This small molecule binds to this protein.
Small molecule (SMILES): CC(=O)N[C@H]1[C@H](O[C@H]2[C@H](O)[C@@H](NC(C)=O)CO[C@@H]2CO)O[C@H](CO)[C@@H](O[C@@H]2O[C@H](CO)[C@@H](O)[C@H](O)[C@@H]2O)[C@@H]1O

Binding-site contacts:
Ligand atom C8 contacts residue THR411 of chain 1.D at 3.6 Å.
Ligand atom C7 contacts residue ASN410 of chain 1.D at 3.9 Å.
Ligand atom C5 contacts residue ASN410 of chain 1.D at 3.6 Å.
Ligand atom C8 contacts residue THR412 of chain 1.D at 3.1 Å.
Ligand atom C7 contacts residue THR412 of chain 1.D at 3.8 Å.
Ligand atom C3 contacts residue ASN410 of chain 1.D at 3.6 Å.
Ligand atom N2 contacts residue THR411 of chain 1.D at 3.7 Å.
Ligand atom N2 contacts residue ASN410 of chain 1.D at 2.6 Å (h-bond).
Ligand atom O7 contacts residue THR412 of chain 1.D at 4.4 Å.
Ligand atom C7 contacts residue THR411 of chain 1.D at 3.3 Å.
Ligand atom C4 contacts residue ASN410 of chain 1.D at 4.2 Å.
Ligand atom N2 contacts residue THR412 of chain 1.D at 4.4 Å.
Ligand atom O7 contacts residue THR411 of chain 1.D at 2.7 Å (h-bond).
Ligand atom O7 contacts residue GLN361 of chain 1.D at 4.1 Å.
Ligand atom O5 contacts residue ASN410 of chain 1.D at 2.4 Å (h-bond).
Ligand atom C1 contacts residue ASN410 of chain 1.D at 1.4 Å.
Ligand atom C2 contacts residue ASN410 of chain 1.D at 2.4 Å.

Sequence of chain 1.D:
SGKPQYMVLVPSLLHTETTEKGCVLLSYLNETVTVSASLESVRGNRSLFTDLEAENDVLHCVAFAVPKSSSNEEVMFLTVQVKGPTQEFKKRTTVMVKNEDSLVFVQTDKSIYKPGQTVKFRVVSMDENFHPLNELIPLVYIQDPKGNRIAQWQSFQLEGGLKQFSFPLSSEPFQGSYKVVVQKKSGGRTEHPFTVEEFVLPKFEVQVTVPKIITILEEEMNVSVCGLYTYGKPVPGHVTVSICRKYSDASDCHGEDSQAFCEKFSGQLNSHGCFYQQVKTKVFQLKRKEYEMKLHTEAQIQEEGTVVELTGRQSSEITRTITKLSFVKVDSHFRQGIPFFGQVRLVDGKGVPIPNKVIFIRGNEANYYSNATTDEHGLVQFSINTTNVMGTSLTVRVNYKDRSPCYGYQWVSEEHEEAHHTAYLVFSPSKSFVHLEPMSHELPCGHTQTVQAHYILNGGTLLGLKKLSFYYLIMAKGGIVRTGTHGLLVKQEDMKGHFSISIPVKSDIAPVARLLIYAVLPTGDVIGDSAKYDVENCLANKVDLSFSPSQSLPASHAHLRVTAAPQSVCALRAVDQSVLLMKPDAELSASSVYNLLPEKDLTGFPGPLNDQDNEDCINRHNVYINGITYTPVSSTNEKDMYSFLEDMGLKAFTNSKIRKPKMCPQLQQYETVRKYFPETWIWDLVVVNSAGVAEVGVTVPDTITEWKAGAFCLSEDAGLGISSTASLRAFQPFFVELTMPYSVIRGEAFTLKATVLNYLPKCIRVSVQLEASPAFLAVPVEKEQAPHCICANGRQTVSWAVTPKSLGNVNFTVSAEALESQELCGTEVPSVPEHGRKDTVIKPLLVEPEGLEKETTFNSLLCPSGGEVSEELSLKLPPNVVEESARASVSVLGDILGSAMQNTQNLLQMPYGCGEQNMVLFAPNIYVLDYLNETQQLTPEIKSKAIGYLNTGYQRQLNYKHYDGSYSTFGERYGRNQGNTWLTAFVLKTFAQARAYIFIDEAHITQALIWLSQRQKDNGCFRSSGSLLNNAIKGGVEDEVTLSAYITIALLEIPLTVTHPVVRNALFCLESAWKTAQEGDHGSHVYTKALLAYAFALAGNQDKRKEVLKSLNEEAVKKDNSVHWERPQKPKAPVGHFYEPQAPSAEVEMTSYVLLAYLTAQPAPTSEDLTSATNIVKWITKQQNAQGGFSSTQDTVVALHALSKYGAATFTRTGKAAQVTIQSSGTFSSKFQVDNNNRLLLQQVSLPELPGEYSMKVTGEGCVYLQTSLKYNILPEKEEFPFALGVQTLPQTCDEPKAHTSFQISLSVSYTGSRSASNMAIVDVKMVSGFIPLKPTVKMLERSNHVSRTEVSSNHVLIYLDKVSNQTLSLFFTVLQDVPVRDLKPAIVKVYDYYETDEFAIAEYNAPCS